A protein and the small-molecule ligand that binds it are described below.
Small molecule (SMILES): Cc1cc(CCCOc2c(Cl)cc(C3=NCCO3)cc2Cl)on1

Binding-site contacts:
Ligand atom N2 contacts residue MET217 of chain 1.A at 3.1 Å (h-bond).
Ligand atom O1 contacts residue MET217 of chain 1.A at 2.7 Å (h-bond).
Ligand atom C5B contacts residue ILE220 of chain 1.A at 4.3 Å (hydrophobic).
Ligand atom C2C contacts residue ILE101 of chain 1.A at 4.2 Å (hydrophobic).
Ligand atom C5A contacts residue TYR145 of chain 1.A at 3.7 Å (hydrophobic).
Ligand atom C1B contacts residue ILE125 of chain 1.A at 3.6 Å (hydrophobic).
Ligand atom C2B contacts residue TYR147 of chain 1.A at 3.4 Å (hydrophobic).
Ligand atom C2B contacts residue ILE184 of chain 1.A at 4.1 Å (hydrophobic).
Ligand atom C5A contacts residue LEU127 of chain 1.A at 3.8 Å (hydrophobic).
Ligand atom C4A contacts residue MET146 of chain 1.A at 4.0 Å (hydrophobic).
Ligand atom C3B contacts residue TYR147 of chain 1.A at 3.3 Å (hydrophobic).
Ligand atom C4B contacts residue ILE220 of chain 1.A at 4.2 Å (hydrophobic).
Ligand atom C6B contacts residue ILE125 of chain 1.A at 3.3 Å (hydrophobic).
Ligand atom N3A contacts residue TYR147 of chain 1.A at 4.1 Å.
Ligand atom N3A contacts residue PHE182 of chain 1.A at 4.1 Å.
Ligand atom CL2 contacts residue ILE184 of chain 1.A at 4.2 Å.
Ligand atom N2 contacts residue ASN215 of chain 1.A at 4.0 Å.
Ligand atom C2A contacts residue PHE182 of chain 1.A at 4.1 Å (hydrophobic).
Ligand atom C4A contacts residue TYR145 of chain 1.A at 3.7 Å (hydrophobic).
Ligand atom C31 contacts residue LEU103 of chain 1.A at 4.1 Å (hydrophobic).
Ligand atom C2A contacts residue ILE220 of chain 1.A at 4.1 Å (hydrophobic).
Ligand atom C4 contacts residue LEU103 of chain 1.A at 3.6 Å (hydrophobic).
Ligand atom C2C contacts residue MET217 of chain 1.A at 3.9 Å (hydrophobic).
Ligand atom CL2 contacts residue LEU187 of chain 1.A at 3.9 Å.
Ligand atom C4B contacts residue ILE125 of chain 1.A at 4.0 Å (hydrophobic).
Ligand atom CL2 contacts residue TYR147 of chain 1.A at 2.4 Å.
Ligand atom O1B contacts residue ILE125 of chain 1.A at 4.1 Å.
Ligand atom CL1 contacts residue ILE125 of chain 1.A at 3.7 Å.
Ligand atom C3C contacts residue ILE101 of chain 1.A at 3.8 Å (hydrophobic).
Ligand atom O1A contacts residue LEU127 of chain 1.A at 4.1 Å.
Ligand atom C31 contacts residue MET195 of chain 1.A at 3.9 Å (hydrophobic).
Ligand atom C3B contacts residue ILE125 of chain 1.A at 4.3 Å (hydrophobic).
Ligand atom N3A contacts residue ILE220 of chain 1.A at 4.3 Å.
Ligand atom C5B contacts residue ILE125 of chain 1.A at 3.5 Å (hydrophobic).
Ligand atom C2B contacts residue ILE125 of chain 1.A at 4.1 Å (hydrophobic).
Ligand atom C3 contacts residue MET217 of chain 1.A at 4.2 Å (hydrophobic).
Ligand atom CL1 contacts residue ILE239 of chain 1.A at 4.0 Å.
Ligand atom C3 contacts residue LEU103 of chain 1.A at 4.3 Å (hydrophobic).
Ligand atom C5 contacts residue MET217 of chain 1.A at 3.8 Å (hydrophobic).
Ligand atom O1A contacts residue ILE239 of chain 1.A at 4.3 Å.

Sequence of chain 1.A:
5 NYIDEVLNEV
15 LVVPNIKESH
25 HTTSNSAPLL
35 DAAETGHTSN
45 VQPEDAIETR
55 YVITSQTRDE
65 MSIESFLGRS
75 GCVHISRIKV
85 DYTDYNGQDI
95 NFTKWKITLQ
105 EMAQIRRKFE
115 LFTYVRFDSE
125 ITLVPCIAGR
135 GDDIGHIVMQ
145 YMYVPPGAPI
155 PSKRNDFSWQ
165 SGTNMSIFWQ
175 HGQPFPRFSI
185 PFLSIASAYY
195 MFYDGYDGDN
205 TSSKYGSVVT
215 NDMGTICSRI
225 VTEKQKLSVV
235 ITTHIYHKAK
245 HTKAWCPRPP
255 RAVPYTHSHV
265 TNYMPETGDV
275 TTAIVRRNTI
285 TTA